Binding-site contacts:
Ligand atom C5 contacts residue GLN72 of chain 1.C at 4.3 Å.
Ligand atom C1 contacts residue GLN72 of chain 1.C at 3.9 Å.
Ligand atom N2 contacts residue HIS75 of chain 1.C at 3.5 Å.
Ligand atom N2 contacts residue GLN72 of chain 1.C at 4.4 Å.
Ligand atom O5 contacts residue GLN72 of chain 1.C at 4.3 Å.
Ligand atom C7 contacts residue GLU44 of chain 1.C at 4.4 Å.
Ligand atom C8 contacts residue GLU44 of chain 1.C at 3.1 Å.
Ligand atom C7 contacts residue GLN72 of chain 1.C at 4.2 Å.
Ligand atom C2 contacts residue ASN74 of chain 1.C at 2.5 Å.
Ligand atom C1 contacts residue HIS75 of chain 1.C at 3.9 Å.
Ligand atom O7 contacts residue GLN72 of chain 1.C at 4.3 Å.
Ligand atom C8 contacts residue GLN72 of chain 1.C at 3.9 Å.
Ligand atom N2 contacts residue ASN74 of chain 1.C at 3.5 Å (h-bond).
Ligand atom C2 contacts residue HIS75 of chain 1.C at 3.9 Å.
Ligand atom C5 contacts residue ASN74 of chain 1.C at 3.7 Å.
Ligand atom O5 contacts residue ASN74 of chain 1.C at 2.4 Å (h-bond).
Ligand atom O7 contacts residue ASN74 of chain 1.C at 3.5 Å (h-bond).
Ligand atom O3 contacts residue ASN74 of chain 1.C at 3.5 Å (h-bond).
Ligand atom C4 contacts residue ASN74 of chain 1.C at 4.2 Å.
Ligand atom C8 contacts residue VAL41 of chain 1.C at 4.2 Å (hydrophobic).
Ligand atom C8 contacts residue HIS75 of chain 1.C at 3.2 Å.
Ligand atom C7 contacts residue HIS75 of chain 1.C at 2.4 Å.
Ligand atom O7 contacts residue HIS75 of chain 1.C at 1.4 Å.
Ligand atom C7 contacts residue VAL41 of chain 1.C at 4.3 Å (hydrophobic).
Ligand atom O7 contacts residue VAL41 of chain 1.C at 4.3 Å.
Ligand atom C3 contacts residue ASN74 of chain 1.C at 3.5 Å.
Ligand atom C1 contacts residue ASN74 of chain 1.C at 1.4 Å.
Ligand atom C7 contacts residue ASN74 of chain 1.C at 3.9 Å.

Sequence of chain 1.C:
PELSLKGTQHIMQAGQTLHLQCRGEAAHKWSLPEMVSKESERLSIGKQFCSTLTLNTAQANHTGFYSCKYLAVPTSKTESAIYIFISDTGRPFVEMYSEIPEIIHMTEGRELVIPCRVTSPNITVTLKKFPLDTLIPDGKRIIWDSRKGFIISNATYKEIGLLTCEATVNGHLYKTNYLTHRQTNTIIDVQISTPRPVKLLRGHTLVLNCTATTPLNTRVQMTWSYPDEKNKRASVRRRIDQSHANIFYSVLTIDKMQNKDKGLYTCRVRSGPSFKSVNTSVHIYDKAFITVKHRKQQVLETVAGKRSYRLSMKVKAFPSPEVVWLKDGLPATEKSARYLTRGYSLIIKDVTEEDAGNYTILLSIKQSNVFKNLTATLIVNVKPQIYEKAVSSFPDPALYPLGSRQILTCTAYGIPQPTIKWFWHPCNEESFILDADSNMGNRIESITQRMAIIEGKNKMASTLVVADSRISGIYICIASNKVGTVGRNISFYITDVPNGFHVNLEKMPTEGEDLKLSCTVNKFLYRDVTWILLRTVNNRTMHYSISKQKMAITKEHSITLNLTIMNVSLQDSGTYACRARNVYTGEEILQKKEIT

A small-molecule ligand and the protein it binds are described below.
Small molecule (SMILES): CC(=O)N[C@H]1[C@H](O[C@H]2[C@H](O)[C@@H](NC(C)=O)CO[C@@H]2CO)O[C@H](CO)[C@@H](O)[C@@H]1O